Sequence of chain 1.A:
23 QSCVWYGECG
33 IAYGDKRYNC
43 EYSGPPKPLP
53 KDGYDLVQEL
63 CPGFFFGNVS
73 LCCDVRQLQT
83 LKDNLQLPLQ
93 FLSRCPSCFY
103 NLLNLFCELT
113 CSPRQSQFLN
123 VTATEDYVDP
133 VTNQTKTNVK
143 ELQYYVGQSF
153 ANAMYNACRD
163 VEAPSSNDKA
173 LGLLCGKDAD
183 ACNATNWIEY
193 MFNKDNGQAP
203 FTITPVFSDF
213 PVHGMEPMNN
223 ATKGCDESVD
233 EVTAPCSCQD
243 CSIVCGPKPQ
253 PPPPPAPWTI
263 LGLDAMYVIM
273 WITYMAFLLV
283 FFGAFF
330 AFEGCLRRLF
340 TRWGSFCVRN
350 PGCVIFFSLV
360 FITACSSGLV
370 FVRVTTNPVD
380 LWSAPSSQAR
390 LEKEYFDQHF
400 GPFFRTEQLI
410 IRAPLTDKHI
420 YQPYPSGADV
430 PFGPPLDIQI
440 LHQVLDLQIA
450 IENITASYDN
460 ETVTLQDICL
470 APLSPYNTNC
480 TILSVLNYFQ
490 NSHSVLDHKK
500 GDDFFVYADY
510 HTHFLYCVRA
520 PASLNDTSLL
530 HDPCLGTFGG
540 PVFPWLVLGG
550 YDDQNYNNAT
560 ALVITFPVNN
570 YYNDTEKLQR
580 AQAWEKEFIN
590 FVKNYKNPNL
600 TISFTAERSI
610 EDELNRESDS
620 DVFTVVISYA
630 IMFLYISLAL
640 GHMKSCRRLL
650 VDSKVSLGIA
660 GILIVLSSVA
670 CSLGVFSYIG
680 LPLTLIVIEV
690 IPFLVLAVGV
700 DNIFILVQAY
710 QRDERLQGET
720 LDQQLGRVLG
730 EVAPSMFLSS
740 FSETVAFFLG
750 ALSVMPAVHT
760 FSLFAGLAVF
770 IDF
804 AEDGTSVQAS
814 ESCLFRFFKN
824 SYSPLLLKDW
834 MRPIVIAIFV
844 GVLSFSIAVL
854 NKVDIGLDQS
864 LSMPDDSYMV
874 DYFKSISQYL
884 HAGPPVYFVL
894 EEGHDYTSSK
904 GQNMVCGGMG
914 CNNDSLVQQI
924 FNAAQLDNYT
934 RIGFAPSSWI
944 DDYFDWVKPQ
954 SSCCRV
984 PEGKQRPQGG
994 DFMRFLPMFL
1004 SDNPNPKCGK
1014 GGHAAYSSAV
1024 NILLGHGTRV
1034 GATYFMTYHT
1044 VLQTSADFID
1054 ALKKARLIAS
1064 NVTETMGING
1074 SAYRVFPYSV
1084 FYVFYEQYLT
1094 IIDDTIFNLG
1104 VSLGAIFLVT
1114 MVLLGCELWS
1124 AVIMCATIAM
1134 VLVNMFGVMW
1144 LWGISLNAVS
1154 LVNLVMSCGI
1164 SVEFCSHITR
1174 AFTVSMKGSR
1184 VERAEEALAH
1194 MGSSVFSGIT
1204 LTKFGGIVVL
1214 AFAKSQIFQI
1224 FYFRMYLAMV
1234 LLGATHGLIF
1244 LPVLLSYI

Binding-site contacts:
Ligand atom C4 contacts residue ASN185 of chain 1.A at 4.4 Å.
Ligand atom C2 contacts residue ASN185 of chain 1.A at 3.2 Å.
Ligand atom C1 contacts residue ASN185 of chain 1.A at 1.8 Å.
Ligand atom O6 contacts residue THR187 of chain 1.A at 3.0 Å (h-bond).
Ligand atom C7 contacts residue ALA183 of chain 1.A at 3.3 Å (hydrophobic).
Ligand atom C7 contacts residue ASN185 of chain 1.A at 4.0 Å.
Ligand atom C7 contacts residue ASN188 of chain 1.A at 4.4 Å.
Ligand atom C1 contacts residue ASN188 of chain 1.A at 3.3 Å.
Ligand atom O7 contacts residue ASN185 of chain 1.A at 3.7 Å.
Ligand atom C5 contacts residue ASN185 of chain 1.A at 3.5 Å.
Ligand atom O7 contacts residue ASN188 of chain 1.A at 3.4 Å (h-bond).
Ligand atom C8 contacts residue ALA183 of chain 1.A at 3.5 Å (hydrophobic).
Ligand atom C1 contacts residue ALA183 of chain 1.A at 4.3 Å (hydrophobic).
Ligand atom C8 contacts residue ASP182 of chain 1.A at 4.4 Å.
Ligand atom O5 contacts residue ASN188 of chain 1.A at 3.3 Å (h-bond).
Ligand atom N2 contacts residue ASN185 of chain 1.A at 3.8 Å.
Ligand atom O5 contacts residue ASN185 of chain 1.A at 2.2 Å (h-bond).
Ligand atom C6 contacts residue ASN185 of chain 1.A at 4.5 Å.
Ligand atom C3 contacts residue ASN185 of chain 1.A at 4.3 Å.
Ligand atom C2 contacts residue ASN188 of chain 1.A at 3.9 Å.
Ligand atom O7 contacts residue ALA183 of chain 1.A at 2.4 Å (h-bond).
Ligand atom N2 contacts residue ALA183 of chain 1.A at 4.2 Å.
Ligand atom O7 contacts residue LYS179 of chain 1.A at 4.2 Å.
Ligand atom C6 contacts residue THR187 of chain 1.A at 4.2 Å.
Ligand atom O6 contacts residue ASN185 of chain 1.A at 4.4 Å.

The protein below binds the small molecule below.
Small molecule (SMILES): CC(=O)N[C@H]1[C@H](O[C@H]2[C@H](O)[C@@H](NC(C)=O)CO[C@@H]2CO)O[C@H](CO)[C@@H](O)[C@@H]1O